The protein below binds the small molecule below.
Small molecule (SMILES): N[C@@H](CCC(=O)O)C(=O)O

Binding-site contacts:
Ligand atom CG contacts residue NAI1 of chain 1.L at 3.5 Å.
Ligand atom C contacts residue NAI1 of chain 1.L at 2.5 Å.
Ligand atom CA contacts residue NAI1 of chain 1.L at 2.3 Å.
Ligand atom N contacts residue NAI1 of chain 1.L at 2.0 Å (h-bond).
Ligand atom CB contacts residue NAI1 of chain 1.L at 3.8 Å.
Ligand atom OXT contacts residue NAI1 of chain 1.L at 2.6 Å.
Ligand atom O contacts residue NAI1 of chain 1.L at 2.0 Å.